Binding-site contacts:
Ligand atom C5' contacts residue LYS68 of chain 1.A at 3.5 Å.
Ligand atom N6 contacts residue TRP73 of chain 1.A at 3.2 Å.
Ligand atom O6P contacts residue GLY70 of chain 1.A at 3.2 Å (h-bond).
Ligand atom O5' contacts residue GLY70 of chain 1.A at 3.5 Å (h-bond).
Ligand atom O2' contacts residue PHE275 of chain 1.A at 3.6 Å.
Ligand atom O6P contacts residue SER69 of chain 1.A at 3.3 Å (h-bond).
Ligand atom N6 contacts residue PHE249 of chain 1.A at 3.5 Å (h-bond).
Ligand atom O2' contacts residue ARG277 of chain 1.A at 3.1 Å (salt-bridge).
Ligand atom O5P contacts residue PHE275 of chain 1.A at 3.6 Å.
Ligand atom N7 contacts residue MET276 of chain 1.A at 3.5 Å (h-bond).
Ligand atom O2P contacts residue ARG277 of chain 1.A at 3.4 Å (salt-bridge).
Ligand atom N3 contacts residue TYR213 of chain 1.A at 2.9 Å (h-bond).
Ligand atom N1 contacts residue TRP73 of chain 1.A at 3.5 Å.
Ligand atom O4P contacts residue LYS68 of chain 1.A at 2.7 Å (salt-bridge).
Ligand atom C2 contacts residue TYR213 of chain 1.A at 3.5 Å (hydrophobic).
Ligand atom O1P contacts residue ARG277 of chain 1.A at 3.5 Å.
Ligand atom O3P contacts residue ARG277 of chain 1.A at 3.0 Å (salt-bridge).
Ligand atom N6 contacts residue MET252 of chain 1.A at 3.3 Å (h-bond).
Ligand atom N3 contacts residue GLY279 of chain 1.A at 3.5 Å.
Ligand atom C8 contacts residue MET276 of chain 1.A at 3.1 Å (hydrophobic).
Ligand atom N6 contacts residue SER248 of chain 1.A at 3.6 Å.
Ligand atom O5P contacts residue THR72 of chain 1.A at 2.7 Å (h-bond).
Ligand atom O1P contacts residue GLY279 of chain 1.A at 2.8 Å (h-bond).
Ligand atom N1 contacts residue PHE249 of chain 1.A at 3.6 Å.
Ligand atom O5' contacts residue LYS68 of chain 1.A at 3.4 Å.
Ligand atom C2 contacts residue TRP73 of chain 1.A at 3.4 Å (hydrophobic).
Ligand atom O2P contacts residue ARG150 of chain 1.A at 2.7 Å (salt-bridge).
Ligand atom O3' contacts residue SER158 of chain 1.A at 3.6 Å (h-bond).
Ligand atom O6P contacts residue THR71 of chain 1.A at 2.6 Å (h-bond).
Ligand atom N6 contacts residue THR247 of chain 1.A at 2.8 Å (h-bond).
Ligand atom O2' contacts residue PHE249 of chain 1.A at 3.6 Å.
Ligand atom O6P contacts residue LYS68 of chain 1.A at 3.2 Å (salt-bridge).
Ligand atom O5P contacts residue THR71 of chain 1.A at 3.5 Å (h-bond).
Ligand atom O3' contacts residue ARG150 of chain 1.A at 3.1 Å (salt-bridge).
Ligand atom O1P contacts residue LYS278 of chain 1.A at 2.7 Å (salt-bridge).
Ligand atom O4P contacts residue PHE275 of chain 1.A at 3.3 Å.
Ligand atom C6 contacts residue TRP73 of chain 1.A at 3.4 Å (hydrophobic).
Ligand atom O3P contacts residue SER158 of chain 1.A at 2.8 Å (h-bond).
Ligand atom O2' contacts residue GLY279 of chain 1.A at 3.6 Å.
Ligand atom P1 contacts residue SER158 of chain 1.A at 3.6 Å.

This small molecule binds to this protein.
Small molecule (SMILES): Nc1ncnc2c1ncn2[C@@H]1O[C@H](COP(=O)(O)O)[C@@H](OP(=O)(O)O)[C@H]1O

Sequence of chain 1.A:
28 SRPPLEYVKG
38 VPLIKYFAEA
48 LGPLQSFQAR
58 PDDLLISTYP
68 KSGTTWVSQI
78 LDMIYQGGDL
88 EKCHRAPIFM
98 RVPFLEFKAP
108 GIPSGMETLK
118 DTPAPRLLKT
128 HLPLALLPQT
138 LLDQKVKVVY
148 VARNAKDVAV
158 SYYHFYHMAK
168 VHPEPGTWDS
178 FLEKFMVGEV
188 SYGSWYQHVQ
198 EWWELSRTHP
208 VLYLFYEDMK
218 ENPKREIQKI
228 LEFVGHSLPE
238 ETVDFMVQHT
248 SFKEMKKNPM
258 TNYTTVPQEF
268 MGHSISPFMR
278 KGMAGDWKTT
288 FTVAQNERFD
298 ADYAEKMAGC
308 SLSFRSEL